Sequence of chain 3.B:
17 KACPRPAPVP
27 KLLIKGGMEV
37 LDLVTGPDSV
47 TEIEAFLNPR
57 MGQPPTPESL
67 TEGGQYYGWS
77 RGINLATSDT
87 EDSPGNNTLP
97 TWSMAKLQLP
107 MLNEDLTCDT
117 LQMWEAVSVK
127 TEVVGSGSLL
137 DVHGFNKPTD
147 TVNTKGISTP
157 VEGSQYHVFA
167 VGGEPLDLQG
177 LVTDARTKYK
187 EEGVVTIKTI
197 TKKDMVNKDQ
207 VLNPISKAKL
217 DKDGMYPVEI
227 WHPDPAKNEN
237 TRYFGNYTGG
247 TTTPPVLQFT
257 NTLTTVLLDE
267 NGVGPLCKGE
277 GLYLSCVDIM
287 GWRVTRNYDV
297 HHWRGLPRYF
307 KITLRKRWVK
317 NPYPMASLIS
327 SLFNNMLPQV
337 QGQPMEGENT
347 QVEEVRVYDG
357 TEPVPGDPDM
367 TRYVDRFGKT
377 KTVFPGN

Binding-site contacts:
Ligand atom C5 contacts residue TYR72 of chain 3.B at 3.7 Å (hydrophobic).
Ligand atom C1 contacts residue TYR72 of chain 3.B at 3.7 Å (hydrophobic).
Ligand atom C3 contacts residue GLY78 of chain 3.B at 3.8 Å.
Ligand atom O4 contacts residue HIS298 of chain 3.B at 3.1 Å (h-bond).
Ligand atom C5 contacts residue ASN93 of chain 3.B at 4.0 Å.
Ligand atom C11 contacts residue TYR72 of chain 3.B at 3.5 Å (hydrophobic).
Ligand atom C4 contacts residue HIS298 of chain 3.B at 3.5 Å.
Ligand atom O3 contacts residue GLY78 of chain 3.B at 3.0 Å.
Ligand atom C1 contacts residue GLY78 of chain 3.B at 4.1 Å.
Ligand atom C3 contacts residue ARG77 of chain 3.B at 4.0 Å.
Ligand atom C1 contacts residue ARG77 of chain 3.B at 3.3 Å.
Ligand atom C4 contacts residue GLY78 of chain 3.B at 3.3 Å.
Ligand atom O3 contacts residue ARG77 of chain 3.B at 4.1 Å.
Ligand atom C9 contacts residue ARG77 of chain 3.B at 3.5 Å.
Ligand atom C4 contacts residue TYR72 of chain 3.B at 3.9 Å (hydrophobic).
Ligand atom O6 contacts residue ASN93 of chain 3.B at 3.5 Å (h-bond).
Ligand atom C6 contacts residue TYR72 of chain 3.B at 3.9 Å (hydrophobic).
Ligand atom O1B contacts residue ARG77 of chain 3.B at 2.7 Å (salt-bridge).
Ligand atom C3 contacts residue VAL296 of chain 3.B at 3.5 Å (hydrophobic).
Ligand atom C4 contacts residue ARG77 of chain 3.B at 3.8 Å.
Ligand atom C5 contacts residue ARG77 of chain 3.B at 4.2 Å.
Ligand atom C2 contacts residue VAL296 of chain 3.B at 4.3 Å (hydrophobic).
Ligand atom N5 contacts residue TYR72 of chain 3.B at 2.8 Å (h-bond).
Ligand atom C3 contacts residue GLY78 of chain 3.B at 3.8 Å.
Ligand atom C6 contacts residue ASN93 of chain 3.B at 3.2 Å.
Ligand atom O4 contacts residue VAL296 of chain 3.B at 4.2 Å.
Ligand atom C3 contacts residue HIS298 of chain 3.B at 3.5 Å.
Ligand atom C10 contacts residue TYR72 of chain 3.B at 3.6 Å (hydrophobic).
Ligand atom O3 contacts residue ASN80 of chain 3.B at 3.9 Å.
Ligand atom C2 contacts residue GLY78 of chain 3.B at 3.9 Å.
Ligand atom O4 contacts residue GLY78 of chain 3.B at 3.1 Å.
Ligand atom O3 contacts residue VAL296 of chain 3.B at 3.9 Å.
Ligand atom C11 contacts residue ASP85 of chain 3.C at 3.7 Å.
Ligand atom O4 contacts residue ASN80 of chain 3.B at 4.3 Å.
Ligand atom O1B contacts residue TYR72 of chain 3.B at 3.8 Å.
Ligand atom O4 contacts residue ILE79 of chain 3.B at 3.8 Å.
Ligand atom O1A contacts residue TYR72 of chain 3.B at 3.0 Å.
Ligand atom O1A contacts residue ARG77 of chain 3.B at 3.2 Å (salt-bridge).
Ligand atom O4 contacts residue THR291 of chain 3.B at 3.3 Å.
Ligand atom O1A contacts residue GLY78 of chain 3.B at 3.9 Å.

Sequence of chain 3.C:
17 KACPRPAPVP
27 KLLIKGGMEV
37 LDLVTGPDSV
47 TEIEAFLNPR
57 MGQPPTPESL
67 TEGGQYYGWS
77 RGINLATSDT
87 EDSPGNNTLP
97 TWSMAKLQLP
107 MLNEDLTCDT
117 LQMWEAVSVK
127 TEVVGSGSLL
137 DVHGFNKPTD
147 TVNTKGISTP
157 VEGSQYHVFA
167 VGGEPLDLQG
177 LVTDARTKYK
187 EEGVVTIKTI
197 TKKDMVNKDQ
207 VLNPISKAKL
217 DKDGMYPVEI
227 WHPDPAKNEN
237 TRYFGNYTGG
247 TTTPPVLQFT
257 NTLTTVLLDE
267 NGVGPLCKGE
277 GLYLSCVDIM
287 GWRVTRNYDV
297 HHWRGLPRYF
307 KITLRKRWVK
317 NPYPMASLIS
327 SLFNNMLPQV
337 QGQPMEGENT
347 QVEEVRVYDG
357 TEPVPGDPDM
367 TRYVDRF

This protein binds this small molecule.
Small molecule (SMILES): CC(=O)N[C@H]1[C@H]([C@H](O)[C@H](O)CO)O[C@@](O[C@H]2[C@@H](O)[C@@H](CO)O[C@@H](O[C@H]3[C@H](O)[C@@H](O)[C@H](O)O[C@@H]3CO)[C@@H]2O)(C(=O)O)C[C@@H]1O